Sequence of chain 1.B:
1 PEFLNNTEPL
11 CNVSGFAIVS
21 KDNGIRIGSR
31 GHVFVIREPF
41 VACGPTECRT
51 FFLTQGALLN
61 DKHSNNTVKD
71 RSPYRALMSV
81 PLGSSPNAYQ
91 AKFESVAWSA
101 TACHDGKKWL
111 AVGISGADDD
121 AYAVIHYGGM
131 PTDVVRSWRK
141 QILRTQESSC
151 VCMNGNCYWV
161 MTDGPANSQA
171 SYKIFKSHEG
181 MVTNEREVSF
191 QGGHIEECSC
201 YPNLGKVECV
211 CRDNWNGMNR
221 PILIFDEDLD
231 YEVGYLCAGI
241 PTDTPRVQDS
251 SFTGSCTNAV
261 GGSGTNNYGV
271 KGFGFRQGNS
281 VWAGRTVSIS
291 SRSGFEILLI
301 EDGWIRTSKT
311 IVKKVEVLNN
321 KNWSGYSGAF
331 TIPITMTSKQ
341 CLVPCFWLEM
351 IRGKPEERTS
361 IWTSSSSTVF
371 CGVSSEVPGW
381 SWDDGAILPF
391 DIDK

Binding-site contacts:
Ligand atom OBC contacts residue TYR268 of chain 1.B at 3.2 Å (h-bond).
Ligand atom CAR contacts residue ARG292 of chain 1.B at 3.7 Å.
Ligand atom CAE contacts residue ARG144 of chain 1.B at 3.6 Å.
Ligand atom CAR contacts residue TYR268 of chain 1.B at 3.7 Å (hydrophobic).
Ligand atom OBD contacts residue ARG212 of chain 1.B at 2.7 Å (salt-bridge).
Ligand atom CAH contacts residue TRP98 of chain 1.B at 3.4 Å (hydrophobic).
Ligand atom CAU contacts residue ARG75 of chain 1.B at 3.3 Å.
Ligand atom CAS contacts residue ARG37 of chain 1.B at 3.9 Å.
Ligand atom CAV contacts residue ARG75 of chain 1.B at 3.8 Å.
Ligand atom OBD contacts residue TYR326 of chain 1.B at 3.4 Å (h-bond).
Ligand atom CAW contacts residue ARG75 of chain 1.B at 4.0 Å.
Ligand atom CAF contacts residue ASN214 of chain 1.B at 3.5 Å.
Ligand atom OBC contacts residue ARG37 of chain 1.B at 3.8 Å.
Ligand atom OBA contacts residue ARG71 of chain 1.B at 2.8 Å (salt-bridge).
Ligand atom CAG contacts residue GLU197 of chain 1.B at 3.6 Å.
Ligand atom CAM contacts residue TYR326 of chain 1.B at 4.0 Å (hydrophobic).
Ligand atom CAU contacts residue LEU53 of chain 1.B at 3.8 Å (hydrophobic).
Ligand atom OBD contacts residue TYR268 of chain 1.B at 3.6 Å.
Ligand atom CAR contacts residue ARG212 of chain 1.B at 3.9 Å.
Ligand atom OBC contacts residue ARG292 of chain 1.B at 3.1 Å (salt-bridge).
Ligand atom OBD contacts residue ARG292 of chain 1.B at 3.0 Å (salt-bridge).
Ligand atom CAK contacts residue GLU197 of chain 1.B at 4.0 Å.
Ligand atom CAT contacts residue ARG75 of chain 1.B at 3.5 Å.
Ligand atom CAL contacts residue TYR326 of chain 1.B at 3.8 Å (hydrophobic).
Ligand atom CAJ contacts residue GLU196 of chain 1.B at 4.0 Å.
Ligand atom CAQ contacts residue TYR326 of chain 1.B at 3.2 Å (hydrophobic).
Ligand atom CAI contacts residue ARG71 of chain 1.B at 3.9 Å.
Ligand atom CAF contacts residue ARG212 of chain 1.B at 3.5 Å.
Ligand atom CAY contacts residue GLU38 of chain 1.B at 4.1 Å.
Ligand atom CAJ contacts residue ARG144 of chain 1.B at 3.3 Å.
Ligand atom CAR contacts residue TYR326 of chain 1.B at 3.5 Å (hydrophobic).
Ligand atom CAX contacts residue ARG37 of chain 1.B at 4.0 Å.
Ligand atom CAZ contacts residue ARG75 of chain 1.B at 3.5 Å.
Ligand atom CAU contacts residue ARG37 of chain 1.B at 3.8 Å.
Ligand atom CAX contacts residue ARG75 of chain 1.B at 3.8 Å.
Ligand atom NAC contacts residue ARG75 of chain 1.B at 3.8 Å.
Ligand atom CAT contacts residue ARG37 of chain 1.B at 3.6 Å.
Ligand atom CAM contacts residue GLU197 of chain 1.B at 3.9 Å.
Ligand atom CAW contacts residue GLN55 of chain 1.B at 4.0 Å.
Ligand atom CAS contacts residue ARG75 of chain 1.B at 3.5 Å.

A small-molecule ligand and the protein it binds are described below.
Small molecule (SMILES): CCC(CC)O[C@@H]1C=C(C(=O)O)C[C@H](n2cc(-c3ccccc3)nn2)[C@H]1NC(C)=O